Sequence of chain 1.A:
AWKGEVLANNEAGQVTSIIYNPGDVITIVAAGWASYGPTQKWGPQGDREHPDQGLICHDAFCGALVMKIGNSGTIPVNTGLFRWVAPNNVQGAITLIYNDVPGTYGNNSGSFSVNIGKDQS

A small-molecule ligand and the protein it binds are described below.
Small molecule (SMILES): OC[C@H]1O[C@@H](O)[C@H](O)[C@@H](O)[C@H]1O

Binding-site contacts:
Ligand atom C4 contacts residue THR104 of chain 1.A at 3.4 Å.
Ligand atom C5 contacts residue ASP100 of chain 1.A at 4.0 Å.
Ligand atom O6 contacts residue HIS50 of chain 1.A at 2.8 Å (h-bond).
Ligand atom C6 contacts residue HIS50 of chain 1.A at 3.7 Å.
Ligand atom C6 contacts residue GLN53 of chain 1.A at 3.8 Å.
Ligand atom O5 contacts residue HIS50 of chain 1.A at 3.4 Å (h-bond).
Ligand atom C2 contacts residue TYR36 of chain 1.A at 3.5 Å (hydrophobic).
Ligand atom C5 contacts residue HIS50 of chain 1.A at 4.1 Å.
Ligand atom C3 contacts residue ASN107 of chain 1.A at 4.0 Å.
Ligand atom C3 contacts residue THR104 of chain 1.A at 4.0 Å.
Ligand atom C2 contacts residue ASN107 of chain 1.A at 3.8 Å.
Ligand atom O3 contacts residue CA1 of chain 1.E at 2.5 Å.
Ligand atom C5 contacts residue GLN53 of chain 1.A at 3.7 Å.
Ligand atom O1 contacts residue HIS50 of chain 1.A at 4.0 Å.
Ligand atom O2 contacts residue TYR36 of chain 1.A at 3.9 Å.
Ligand atom C6 contacts residue VAL101 of chain 1.A at 3.8 Å (hydrophobic).
Ligand atom C2 contacts residue CA1 of chain 1.E at 3.9 Å.
Ligand atom O1 contacts residue TYR36 of chain 1.A at 3.6 Å.
Ligand atom C6 contacts residue CYS62 of chain 1.A at 3.9 Å (hydrophobic).
Ligand atom C3 contacts residue TYR36 of chain 1.A at 3.9 Å (hydrophobic).
Ligand atom O6 contacts residue VAL101 of chain 1.A at 4.0 Å.
Ligand atom O4 contacts residue CA1 of chain 1.E at 2.5 Å.
Ligand atom O5 contacts residue TYR36 of chain 1.A at 3.5 Å.
Ligand atom O2 contacts residue ASN107 of chain 1.A at 3.0 Å (h-bond).
Ligand atom O3 contacts residue ASN107 of chain 1.A at 3.0 Å (h-bond).
Ligand atom C1 contacts residue TYR36 of chain 1.A at 4.1 Å (hydrophobic).
Ligand atom C6 contacts residue ASP100 of chain 1.A at 3.3 Å.
Ligand atom O3 contacts residue TYR36 of chain 1.A at 3.4 Å (h-bond).
Ligand atom O6 contacts residue GLN53 of chain 1.A at 2.8 Å (h-bond).
Ligand atom O2 contacts residue GLY37 of chain 1.A at 4.2 Å.
Ligand atom O6 contacts residue CYS62 of chain 1.A at 4.2 Å.
Ligand atom O4 contacts residue ASP100 of chain 1.A at 2.6 Å (salt-bridge).
Ligand atom O4 contacts residue TYR36 of chain 1.A at 3.1 Å (h-bond).
Ligand atom C3 contacts residue CA1 of chain 1.E at 3.4 Å.
Ligand atom O3 contacts residue THR104 of chain 1.A at 3.4 Å (h-bond).
Ligand atom O4 contacts residue THR104 of chain 1.A at 3.3 Å (h-bond).
Ligand atom C4 contacts residue TYR36 of chain 1.A at 4.1 Å (hydrophobic).
Ligand atom C4 contacts residue CA1 of chain 1.E at 3.4 Å.
Ligand atom C4 contacts residue ASP100 of chain 1.A at 3.5 Å.
Ligand atom O5 contacts residue GLN53 of chain 1.A at 4.0 Å.